A small-molecule ligand and the protein it binds are described below.
Small molecule (SMILES): CC(=O)N[C@@H]1[C@@H](O)[C@H](O)[C@@H](CO)O[C@H]1O

Binding-site contacts:
Ligand atom O5 contacts residue ASN240 of chain 1.A at 2.3 Å (h-bond).
Ligand atom C4 contacts residue ASN240 of chain 1.A at 4.2 Å.
Ligand atom C3 contacts residue ASN240 of chain 1.A at 3.8 Å.
Ligand atom C1 contacts residue ASN240 of chain 1.A at 1.4 Å.
Ligand atom C7 contacts residue ASN240 of chain 1.A at 3.7 Å.
Ligand atom C5 contacts residue ASN240 of chain 1.A at 3.7 Å.
Ligand atom C8 contacts residue ILE238 of chain 1.A at 3.2 Å (hydrophobic).
Ligand atom C2 contacts residue ASN240 of chain 1.A at 2.4 Å.
Ligand atom N2 contacts residue ILE238 of chain 1.A at 3.9 Å.
Ligand atom N2 contacts residue ASN240 of chain 1.A at 2.9 Å (h-bond).
Ligand atom C7 contacts residue ILE238 of chain 1.A at 4.1 Å (hydrophobic).
Ligand atom C8 contacts residue THR239 of chain 1.A at 4.5 Å.
Ligand atom O7 contacts residue ASN240 of chain 1.A at 4.1 Å.

Sequence of chain 1.A:
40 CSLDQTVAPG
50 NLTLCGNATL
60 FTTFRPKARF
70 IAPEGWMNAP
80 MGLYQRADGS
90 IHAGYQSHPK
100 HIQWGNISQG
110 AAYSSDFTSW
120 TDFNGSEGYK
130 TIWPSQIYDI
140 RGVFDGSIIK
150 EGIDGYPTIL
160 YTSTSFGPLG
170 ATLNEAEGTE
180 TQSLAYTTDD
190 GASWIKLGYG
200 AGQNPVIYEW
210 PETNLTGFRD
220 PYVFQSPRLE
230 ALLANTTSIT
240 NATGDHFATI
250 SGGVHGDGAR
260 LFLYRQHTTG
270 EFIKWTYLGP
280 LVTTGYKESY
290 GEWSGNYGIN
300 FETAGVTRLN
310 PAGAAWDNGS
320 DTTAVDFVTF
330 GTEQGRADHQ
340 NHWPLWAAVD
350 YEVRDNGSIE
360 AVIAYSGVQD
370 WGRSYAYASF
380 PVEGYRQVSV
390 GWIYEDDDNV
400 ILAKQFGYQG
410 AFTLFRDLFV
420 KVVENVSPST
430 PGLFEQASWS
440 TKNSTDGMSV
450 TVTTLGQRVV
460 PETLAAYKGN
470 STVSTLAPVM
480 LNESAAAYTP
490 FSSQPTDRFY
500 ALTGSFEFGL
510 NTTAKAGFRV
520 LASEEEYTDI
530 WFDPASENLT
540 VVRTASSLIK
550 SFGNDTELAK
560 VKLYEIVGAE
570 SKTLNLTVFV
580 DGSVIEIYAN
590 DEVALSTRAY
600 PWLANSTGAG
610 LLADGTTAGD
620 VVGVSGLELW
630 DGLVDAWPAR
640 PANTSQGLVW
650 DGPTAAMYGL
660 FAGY